The protein below binds the small molecule below.
Small molecule (SMILES): CC(=O)N[C@@H]1[C@@H](O)[C@H](O[C@@H]2O[C@H](CO[C@]3(C(=O)O)C[C@H](O)[C@@H](NC(C)=O)[C@H]([C@H](O)[C@H](O)CO)O3)[C@H](O)[C@H](O)[C@H]2O)[C@@H](CO)O[C@H]1O

Binding-site contacts:
Ligand atom O4 contacts residue ASN275 of chain 45.A at 3.0 Å (h-bond).
Ligand atom O4 contacts residue ASP232 of chain 45.C at 2.8 Å (salt-bridge).
Ligand atom O4 contacts residue ARG95 of chain 45.C at 3.6 Å.
Ligand atom N5 contacts residue ASN275 of chain 45.A at 3.5 Å (h-bond).
Ligand atom O4 contacts residue PRO231 of chain 45.C at 3.8 Å.
Ligand atom C4 contacts residue ASP232 of chain 45.C at 3.5 Å.
Ligand atom C11 contacts residue ASP232 of chain 45.C at 3.8 Å.
Ligand atom C6 contacts residue PRO231 of chain 45.C at 4.0 Å (hydrophobic).
Ligand atom C1 contacts residue ARG104 of chain 45.C at 3.7 Å.
Ligand atom C11 contacts residue PRO231 of chain 45.C at 4.0 Å (hydrophobic).
Ligand atom O3 contacts residue GLY282 of chain 45.A at 3.4 Å.
Ligand atom O10 contacts residue ASN275 of chain 45.A at 2.9 Å (h-bond).
Ligand atom C10 contacts residue PRO231 of chain 45.C at 3.9 Å (hydrophobic).
Ligand atom C5 contacts residue PRO231 of chain 45.C at 3.6 Å (hydrophobic).
Ligand atom O3 contacts residue PRO274 of chain 45.A at 3.9 Å.
Ligand atom C5 contacts residue PRO274 of chain 45.A at 3.9 Å (hydrophobic).
Ligand atom C4 contacts residue ASN275 of chain 45.A at 3.8 Å.
Ligand atom C4 contacts residue ARG104 of chain 45.C at 4.0 Å.
Ligand atom O6 contacts residue PRO274 of chain 45.A at 3.7 Å.
Ligand atom O10 contacts residue ARG270 of chain 45.A at 4.0 Å.
Ligand atom C3 contacts residue ARG95 of chain 45.C at 3.9 Å.
Ligand atom O7 contacts residue SER180 of chain 45.C at 3.7 Å.
Ligand atom C4 contacts residue PRO231 of chain 45.C at 3.4 Å (hydrophobic).
Ligand atom O6 contacts residue ASP91 of chain 45.C at 3.3 Å.
Ligand atom C6 contacts residue ASP91 of chain 45.C at 3.9 Å.
Ligand atom C11 contacts residue GLY234 of chain 45.C at 3.9 Å.
Ligand atom O4 contacts residue ASP91 of chain 45.C at 2.8 Å (salt-bridge).
Ligand atom C4 contacts residue PRO274 of chain 45.A at 4.0 Å (hydrophobic).
Ligand atom C3 contacts residue ARG104 of chain 45.C at 3.9 Å.
Ligand atom N5 contacts residue PRO231 of chain 45.C at 2.9 Å (h-bond).
Ligand atom C3 contacts residue PRO274 of chain 45.A at 4.1 Å (hydrophobic).
Ligand atom O1B contacts residue ARG104 of chain 45.C at 2.8 Å (salt-bridge).
Ligand atom O7 contacts residue PRO274 of chain 45.A at 3.4 Å.
Ligand atom C3 contacts residue ASP232 of chain 45.C at 4.1 Å.
Ligand atom C10 contacts residue ASN275 of chain 45.A at 3.2 Å.
Ligand atom C3 contacts residue PRO274 of chain 45.A at 3.8 Å (hydrophobic).
Ligand atom C11 contacts residue ILE233 of chain 45.C at 3.8 Å (hydrophobic).
Ligand atom O3 contacts residue ASP91 of chain 45.C at 4.0 Å.
Ligand atom C5 contacts residue ASN275 of chain 45.A at 3.5 Å.
Ligand atom C4 contacts residue ASP91 of chain 45.C at 3.3 Å.

Sequence of chain 45.A:
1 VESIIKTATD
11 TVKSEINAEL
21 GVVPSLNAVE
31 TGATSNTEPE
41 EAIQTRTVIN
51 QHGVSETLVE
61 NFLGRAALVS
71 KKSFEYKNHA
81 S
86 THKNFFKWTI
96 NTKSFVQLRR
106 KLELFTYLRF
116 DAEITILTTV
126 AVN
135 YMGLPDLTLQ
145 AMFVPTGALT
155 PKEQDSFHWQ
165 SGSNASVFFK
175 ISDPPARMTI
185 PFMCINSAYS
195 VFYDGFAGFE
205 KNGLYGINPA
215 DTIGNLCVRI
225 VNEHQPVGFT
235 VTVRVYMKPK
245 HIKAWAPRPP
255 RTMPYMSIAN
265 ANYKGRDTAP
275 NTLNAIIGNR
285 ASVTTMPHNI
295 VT

Sequence of chain 45.C:
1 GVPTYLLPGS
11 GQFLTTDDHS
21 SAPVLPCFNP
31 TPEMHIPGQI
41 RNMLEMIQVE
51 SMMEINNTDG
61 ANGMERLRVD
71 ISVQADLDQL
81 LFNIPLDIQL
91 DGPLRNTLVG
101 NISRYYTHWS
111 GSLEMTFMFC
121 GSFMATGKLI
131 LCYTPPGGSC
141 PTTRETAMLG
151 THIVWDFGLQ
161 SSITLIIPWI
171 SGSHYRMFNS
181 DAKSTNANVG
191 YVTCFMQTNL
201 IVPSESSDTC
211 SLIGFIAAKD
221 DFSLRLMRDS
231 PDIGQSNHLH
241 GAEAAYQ